Binding-site contacts:
Ligand atom C contacts residue ARG93 of chain 1.A at 3.6 Å.
Ligand atom C contacts residue THR88 of chain 1.A at 3.3 Å.
Ligand atom OD1 contacts residue GLU190 of chain 1.A at 4.0 Å.
Ligand atom CD1 contacts residue GLU10 of chain 1.A at 3.5 Å.
Ligand atom N contacts residue PRO86 of chain 1.A at 2.9 Å (h-bond).
Ligand atom O contacts residue PRO86 of chain 1.A at 3.5 Å (h-bond).
Ligand atom OD1 contacts residue THR140 of chain 1.A at 2.4 Å (h-bond).
Ligand atom N contacts residue TYR58 of chain 1.A at 4.1 Å.
Ligand atom O contacts residue LEU87 of chain 1.A at 3.7 Å.
Ligand atom CD contacts residue TYR58 of chain 1.A at 3.3 Å (hydrophobic).
Ligand atom OD2 contacts residue GLY138 of chain 1.A at 3.3 Å.
Ligand atom CA contacts residue SER139 of chain 1.A at 4.0 Å.
Ligand atom C contacts residue SER139 of chain 1.A at 3.9 Å.
Ligand atom CD contacts residue GLU190 of chain 1.A at 3.6 Å.
Ligand atom CG2 contacts residue TYR58 of chain 1.A at 3.1 Å (hydrophobic).
Ligand atom CG1 contacts residue THR140 of chain 1.A at 3.1 Å.
Ligand atom CD2 contacts residue TYR58 of chain 1.A at 3.5 Å (hydrophobic).
Ligand atom OXT contacts residue GLY138 of chain 1.A at 3.5 Å.
Ligand atom O contacts residue TYR58 of chain 1.A at 3.8 Å.
Ligand atom O contacts residue THR88 of chain 1.A at 2.9 Å (h-bond).
Ligand atom O contacts residue ARG93 of chain 1.A at 3.0 Å (salt-bridge).
Ligand atom OXT contacts residue ARG93 of chain 1.A at 3.1 Å (salt-bridge).
Ligand atom CD1 contacts residue TYR58 of chain 1.A at 3.1 Å (hydrophobic).
Ligand atom CG contacts residue TYR58 of chain 1.A at 3.5 Å (hydrophobic).
Ligand atom CG1 contacts residue LEU135 of chain 1.A at 3.9 Å (hydrophobic).
Ligand atom OXT contacts residue THR88 of chain 1.A at 4.1 Å.
Ligand atom N contacts residue THR88 of chain 1.A at 3.3 Å (h-bond).
Ligand atom N contacts residue GLU190 of chain 1.A at 3.0 Å (salt-bridge).
Ligand atom OD1 contacts residue LEU135 of chain 1.A at 3.7 Å.
Ligand atom OXT contacts residue SER139 of chain 1.A at 2.9 Å (h-bond).
Ligand atom CD contacts residue PRO86 of chain 1.A at 3.2 Å (hydrophobic).
Ligand atom CD contacts residue MET193 of chain 1.A at 3.8 Å (hydrophobic).
Ligand atom CB1 contacts residue LEU135 of chain 1.A at 3.7 Å (hydrophobic).
Ligand atom CB1 contacts residue GLU190 of chain 1.A at 3.8 Å.
Ligand atom OD2 contacts residue SER139 of chain 1.A at 3.0 Å (h-bond).
Ligand atom CD2 contacts residue SER137 of chain 1.A at 4.0 Å.
Ligand atom CG1 contacts residue GLU190 of chain 1.A at 3.9 Å.
Ligand atom CA contacts residue THR88 of chain 1.A at 3.3 Å.
Ligand atom CA contacts residue GLU190 of chain 1.A at 3.4 Å.
Ligand atom OD2 contacts residue THR140 of chain 1.A at 2.9 Å (h-bond).

Sequence of chain 1.A:
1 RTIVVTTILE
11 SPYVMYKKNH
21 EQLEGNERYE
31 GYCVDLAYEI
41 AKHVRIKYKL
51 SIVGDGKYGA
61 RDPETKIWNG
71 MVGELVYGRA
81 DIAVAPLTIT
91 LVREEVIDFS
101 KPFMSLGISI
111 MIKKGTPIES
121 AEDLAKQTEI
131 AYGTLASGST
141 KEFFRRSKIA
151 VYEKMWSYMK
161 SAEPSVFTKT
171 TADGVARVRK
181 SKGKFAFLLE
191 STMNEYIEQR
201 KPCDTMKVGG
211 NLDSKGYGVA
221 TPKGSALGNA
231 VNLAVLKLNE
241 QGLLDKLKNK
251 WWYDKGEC

A protein and the small-molecule ligand that binds it are described below.
Small molecule (SMILES): C=C(C)[C@H]1CN[C@H](C(=O)O)[C@H]1CC(=O)O